Sequence of chain 1.B:
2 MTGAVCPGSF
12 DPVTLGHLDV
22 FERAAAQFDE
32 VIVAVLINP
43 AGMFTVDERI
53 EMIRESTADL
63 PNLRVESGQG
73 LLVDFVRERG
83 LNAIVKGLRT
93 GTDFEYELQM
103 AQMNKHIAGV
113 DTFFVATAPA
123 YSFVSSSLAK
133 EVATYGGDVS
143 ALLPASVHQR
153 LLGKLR

This protein binds this small molecule.
Small molecule (SMILES): O=C(O)CCc1c[nH]c2ccccc12

Binding-site contacts:
Ligand atom N1 contacts residue GLY72 of chain 1.B at 2.9 Å (h-bond).
Ligand atom O2 contacts residue GLY9 of chain 1.B at 3.3 Å.
Ligand atom C7A contacts residue GLY72 of chain 1.B at 3.5 Å.
Ligand atom C5 contacts residue ALA35 of chain 1.B at 3.7 Å (hydrophobic).
Ligand atom C6 contacts residue PHE77 of chain 1.B at 4.0 Å (hydrophobic).
Ligand atom C7 contacts residue GLN71 of chain 1.B at 3.9 Å.
Ligand atom C6 contacts residue GLN71 of chain 1.B at 3.7 Å.
Ligand atom C5 contacts residue VAL36 of chain 1.B at 4.2 Å (hydrophobic).
Ligand atom C1' contacts residue PRO8 of chain 1.B at 4.1 Å (hydrophobic).
Ligand atom N1 contacts residue LEU37 of chain 1.B at 4.1 Å.
Ligand atom C3A contacts residue LEU37 of chain 1.B at 3.8 Å (hydrophobic).
Ligand atom O1 contacts residue LYS88 of chain 1.B at 2.6 Å (salt-bridge).
Ligand atom C1' contacts residue LYS88 of chain 1.B at 3.8 Å.
Ligand atom C7A contacts residue LEU37 of chain 1.B at 3.8 Å (hydrophobic).
Ligand atom C6 contacts residue GLY70 of chain 1.B at 3.5 Å.
Ligand atom C7A contacts residue LEU74 of chain 1.B at 3.8 Å (hydrophobic).
Ligand atom C3' contacts residue PRO8 of chain 1.B at 4.1 Å (hydrophobic).
Ligand atom C3 contacts residue LEU37 of chain 1.B at 4.1 Å (hydrophobic).
Ligand atom C3A contacts residue LEU74 of chain 1.B at 4.0 Å (hydrophobic).
Ligand atom C2 contacts residue GLY72 of chain 1.B at 4.0 Å.
Ligand atom C2' contacts residue PRO8 of chain 1.B at 3.9 Å (hydrophobic).
Ligand atom N1 contacts residue LEU74 of chain 1.B at 3.5 Å (h-bond).
Ligand atom C7 contacts residue LEU37 of chain 1.B at 4.3 Å (hydrophobic).
Ligand atom C4 contacts residue LEU37 of chain 1.B at 3.8 Å (hydrophobic).
Ligand atom C2 contacts residue LEU37 of chain 1.B at 4.3 Å (hydrophobic).
Ligand atom O2 contacts residue SER10 of chain 1.B at 4.2 Å.
Ligand atom C4 contacts residue ALA35 of chain 1.B at 3.8 Å (hydrophobic).
Ligand atom C5 contacts residue GLY70 of chain 1.B at 3.9 Å.
Ligand atom O2 contacts residue PRO8 of chain 1.B at 4.2 Å.
Ligand atom O1 contacts residue PRO8 of chain 1.B at 3.7 Å.
Ligand atom C7 contacts residue GLY72 of chain 1.B at 3.6 Å.
Ligand atom C2 contacts residue LEU74 of chain 1.B at 3.9 Å (hydrophobic).
Ligand atom C1' contacts residue GLY9 of chain 1.B at 4.0 Å.
Ligand atom C4 contacts residue LEU74 of chain 1.B at 4.2 Å (hydrophobic).
Ligand atom C7 contacts residue GLY70 of chain 1.B at 4.2 Å.
Ligand atom C5 contacts residue LEU37 of chain 1.B at 4.1 Å (hydrophobic).
Ligand atom C3' contacts residue GLY9 of chain 1.B at 4.1 Å.
Ligand atom N1 contacts residue LEU73 of chain 1.B at 4.2 Å.
Ligand atom C3' contacts residue LEU37 of chain 1.B at 4.1 Å (hydrophobic).
Ligand atom C7 contacts residue LEU74 of chain 1.B at 3.9 Å (hydrophobic).